A protein and the small-molecule ligand that binds it are described below.
Small molecule (SMILES): CC(=O)Nc1nnc(S(N)(=O)=O)s1

Binding-site contacts:
Ligand atom C4 contacts residue GLN92 of chain 1.A at 3.4 Å.
Ligand atom S2 contacts residue GLN92 of chain 1.A at 3.6 Å.
Ligand atom C1 contacts residue HIS94 of chain 1.A at 3.8 Å.
Ligand atom O2 contacts residue VAL142 of chain 1.A at 3.8 Å.
Ligand atom S2 contacts residue HIS94 of chain 1.A at 3.5 Å.
Ligand atom O3 contacts residue PHE130 of chain 1.A at 3.1 Å.
Ligand atom O2 contacts residue ZN1 of chain 1.B at 2.9 Å.
Ligand atom O1 contacts residue THR198 of chain 1.A at 3.1 Å (h-bond).
Ligand atom O3 contacts residue GLN92 of chain 1.A at 2.9 Å (h-bond).
Ligand atom N1 contacts residue THR198 of chain 1.A at 2.6 Å (h-bond).
Ligand atom N1 contacts residue GLU106 of chain 1.A at 4.0 Å.
Ligand atom N1 contacts residue ZN1 of chain 1.B at 2.1 Å.
Ligand atom N1 contacts residue HIS96 of chain 1.A at 3.2 Å (h-bond).
Ligand atom C1 contacts residue DMS1 of chain 1.D at 3.6 Å.
Ligand atom O1 contacts residue TRP208 of chain 1.A at 3.7 Å.
Ligand atom C2 contacts residue DMS1 of chain 1.D at 3.3 Å.
Ligand atom S2 contacts residue VAL121 of chain 1.A at 3.6 Å.
Ligand atom N3 contacts residue THR199 of chain 1.A at 2.8 Å (h-bond).
Ligand atom O1 contacts residue LEU197 of chain 1.A at 3.4 Å.
Ligand atom O2 contacts residue VAL121 of chain 1.A at 3.6 Å.
Ligand atom O3 contacts residue VAL121 of chain 1.A at 3.5 Å.
Ligand atom N1 contacts residue HIS119 of chain 1.A at 3.6 Å.
Ligand atom S2 contacts residue DMS1 of chain 1.D at 4.0 Å.
Ligand atom N3 contacts residue DMS1 of chain 1.D at 3.4 Å.
Ligand atom N1 contacts residue HIS94 of chain 1.A at 3.1 Å (h-bond).
Ligand atom C1 contacts residue THR199 of chain 1.A at 4.0 Å.
Ligand atom N1 contacts residue DMS1 of chain 1.D at 3.4 Å.
Ligand atom S1 contacts residue THR198 of chain 1.A at 3.7 Å.
Ligand atom C1 contacts residue LEU197 of chain 1.A at 3.7 Å (hydrophobic).
Ligand atom O2 contacts residue HIS119 of chain 1.A at 3.7 Å.
Ligand atom N2 contacts residue THR199 of chain 1.A at 3.1 Å (h-bond).
Ligand atom N2 contacts residue LEU197 of chain 1.A at 3.9 Å.
Ligand atom N4 contacts residue DMS1 of chain 1.D at 3.8 Å.
Ligand atom S1 contacts residue ZN1 of chain 1.B at 3.1 Å.
Ligand atom C3 contacts residue PHE130 of chain 1.A at 3.5 Å (hydrophobic).
Ligand atom S1 contacts residue HIS94 of chain 1.A at 3.6 Å (h-bond).
Ligand atom O2 contacts residue HIS94 of chain 1.A at 3.0 Å.
Ligand atom N3 contacts residue LEU197 of chain 1.A at 3.7 Å.
Ligand atom N2 contacts residue DMS1 of chain 1.D at 3.5 Å (h-bond).
Ligand atom C3 contacts residue GLN92 of chain 1.A at 3.2 Å.

Sequence of chain 1.A:
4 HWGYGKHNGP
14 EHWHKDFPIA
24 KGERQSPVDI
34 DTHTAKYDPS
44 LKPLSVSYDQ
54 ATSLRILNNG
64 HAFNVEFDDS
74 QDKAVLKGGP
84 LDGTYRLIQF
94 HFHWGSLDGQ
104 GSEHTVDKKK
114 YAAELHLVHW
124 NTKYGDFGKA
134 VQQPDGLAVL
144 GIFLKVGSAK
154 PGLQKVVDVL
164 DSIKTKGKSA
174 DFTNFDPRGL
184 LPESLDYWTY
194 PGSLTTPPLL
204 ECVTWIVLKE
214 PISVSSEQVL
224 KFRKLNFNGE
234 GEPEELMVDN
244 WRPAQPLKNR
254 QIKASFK